Binding-site contacts:
Ligand atom C3 contacts residue ASN125 of chain 1.B at 3.5 Å.
Ligand atom C3 contacts residue ASN122 of chain 1.B at 3.8 Å.
Ligand atom C2 contacts residue ASN122 of chain 1.B at 2.4 Å.
Ligand atom C6 contacts residue VAL127 of chain 1.B at 4.1 Å (hydrophobic).
Ligand atom C4 contacts residue ASN122 of chain 1.B at 4.2 Å.
Ligand atom C7 contacts residue ASN122 of chain 1.B at 3.5 Å.
Ligand atom C5 contacts residue ASN122 of chain 1.B at 3.6 Å.
Ligand atom O3 contacts residue ASN125 of chain 1.B at 4.3 Å.
Ligand atom O7 contacts residue ASN122 of chain 1.B at 3.6 Å.
Ligand atom O5 contacts residue ASN122 of chain 1.B at 2.3 Å (h-bond).
Ligand atom C8 contacts residue THR124 of chain 1.B at 4.0 Å.
Ligand atom O5 contacts residue ASN125 of chain 1.B at 4.1 Å.
Ligand atom N2 contacts residue THR124 of chain 1.B at 4.5 Å.
Ligand atom C8 contacts residue ALA123 of chain 1.B at 3.8 Å (hydrophobic).
Ligand atom C1 contacts residue ASN125 of chain 1.B at 3.7 Å.
Ligand atom N2 contacts residue ASN122 of chain 1.B at 2.9 Å (h-bond).
Ligand atom N2 contacts residue ASN125 of chain 1.B at 3.6 Å.
Ligand atom C2 contacts residue ASN125 of chain 1.B at 3.9 Å.
Ligand atom C5 contacts residue ASN125 of chain 1.B at 4.1 Å.
Ligand atom C4 contacts residue ASN125 of chain 1.B at 4.4 Å.
Ligand atom C1 contacts residue ASN122 of chain 1.B at 1.4 Å.

This protein binds this small molecule.
Small molecule (SMILES): CC(=O)N[C@@H]1[C@@H](O)[C@H](O)[C@@H](CO)O[C@H]1O

Sequence of chain 1.B:
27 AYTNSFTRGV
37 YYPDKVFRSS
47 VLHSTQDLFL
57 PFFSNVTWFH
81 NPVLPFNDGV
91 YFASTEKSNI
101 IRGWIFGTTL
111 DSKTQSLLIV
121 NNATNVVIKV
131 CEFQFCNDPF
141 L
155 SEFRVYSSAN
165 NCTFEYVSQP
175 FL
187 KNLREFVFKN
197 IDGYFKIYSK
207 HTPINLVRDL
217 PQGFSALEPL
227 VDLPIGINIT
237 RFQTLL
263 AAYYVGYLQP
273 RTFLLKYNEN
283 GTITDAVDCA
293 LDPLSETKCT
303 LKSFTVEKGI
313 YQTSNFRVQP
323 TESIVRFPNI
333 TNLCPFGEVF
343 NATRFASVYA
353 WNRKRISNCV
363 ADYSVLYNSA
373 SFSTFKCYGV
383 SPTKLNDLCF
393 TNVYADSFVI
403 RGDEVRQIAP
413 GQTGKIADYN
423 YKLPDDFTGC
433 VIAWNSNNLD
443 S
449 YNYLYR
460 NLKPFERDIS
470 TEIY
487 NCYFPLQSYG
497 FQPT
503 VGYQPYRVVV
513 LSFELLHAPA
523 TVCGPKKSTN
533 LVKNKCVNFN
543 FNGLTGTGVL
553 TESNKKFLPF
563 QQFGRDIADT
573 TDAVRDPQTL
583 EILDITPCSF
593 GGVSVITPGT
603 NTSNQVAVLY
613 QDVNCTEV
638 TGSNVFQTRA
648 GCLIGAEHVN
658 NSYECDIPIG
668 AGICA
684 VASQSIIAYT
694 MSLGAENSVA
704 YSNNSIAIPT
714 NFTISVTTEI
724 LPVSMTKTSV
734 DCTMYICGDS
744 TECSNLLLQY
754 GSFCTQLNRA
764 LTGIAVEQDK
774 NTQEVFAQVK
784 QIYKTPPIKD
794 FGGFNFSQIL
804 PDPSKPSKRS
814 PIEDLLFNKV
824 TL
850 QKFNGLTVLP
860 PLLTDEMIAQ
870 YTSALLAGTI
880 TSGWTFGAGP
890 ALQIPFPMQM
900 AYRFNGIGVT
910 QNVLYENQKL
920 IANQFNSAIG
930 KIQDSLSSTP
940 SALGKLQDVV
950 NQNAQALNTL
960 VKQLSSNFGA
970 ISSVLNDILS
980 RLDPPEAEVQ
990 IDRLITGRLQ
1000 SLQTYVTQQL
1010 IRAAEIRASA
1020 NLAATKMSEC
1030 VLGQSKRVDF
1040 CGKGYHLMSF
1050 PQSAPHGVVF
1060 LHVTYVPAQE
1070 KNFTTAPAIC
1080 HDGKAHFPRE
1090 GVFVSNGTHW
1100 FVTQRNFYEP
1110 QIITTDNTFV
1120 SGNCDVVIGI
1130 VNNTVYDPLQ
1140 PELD